Sequence of chain 1.D:
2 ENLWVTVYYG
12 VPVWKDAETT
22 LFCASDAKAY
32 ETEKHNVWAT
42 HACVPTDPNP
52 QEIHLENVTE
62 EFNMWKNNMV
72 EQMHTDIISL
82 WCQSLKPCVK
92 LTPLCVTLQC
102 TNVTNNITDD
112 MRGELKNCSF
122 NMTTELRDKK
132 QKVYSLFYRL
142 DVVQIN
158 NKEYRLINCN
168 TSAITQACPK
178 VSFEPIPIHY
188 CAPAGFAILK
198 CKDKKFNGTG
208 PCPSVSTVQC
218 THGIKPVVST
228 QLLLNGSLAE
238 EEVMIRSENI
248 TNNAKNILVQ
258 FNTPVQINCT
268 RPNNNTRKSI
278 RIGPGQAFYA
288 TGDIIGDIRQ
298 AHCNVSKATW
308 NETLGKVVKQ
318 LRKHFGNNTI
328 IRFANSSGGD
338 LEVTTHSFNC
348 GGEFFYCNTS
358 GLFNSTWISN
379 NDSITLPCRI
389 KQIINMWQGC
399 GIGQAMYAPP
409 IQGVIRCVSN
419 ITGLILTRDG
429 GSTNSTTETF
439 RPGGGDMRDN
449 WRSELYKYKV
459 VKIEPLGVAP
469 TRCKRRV

Binding-site contacts:
Ligand atom C6 contacts residue ILE292 of chain 1.D at 4.2 Å (hydrophobic).
Ligand atom C1 contacts residue ILE292 of chain 1.D at 4.4 Å (hydrophobic).
Ligand atom O5 contacts residue ILE292 of chain 1.D at 3.6 Å.
Ligand atom C4 contacts residue ASN271 of chain 1.D at 4.2 Å.
Ligand atom O5 contacts residue ASN271 of chain 1.D at 2.4 Å (h-bond).
Ligand atom N2 contacts residue ASN271 of chain 1.D at 2.8 Å (h-bond).
Ligand atom C5 contacts residue ASN271 of chain 1.D at 3.7 Å.
Ligand atom C1 contacts residue ASN271 of chain 1.D at 1.4 Å.
Ligand atom C2 contacts residue ASN271 of chain 1.D at 2.5 Å.
Ligand atom C3 contacts residue ASN271 of chain 1.D at 3.8 Å.
Ligand atom C7 contacts residue ASN271 of chain 1.D at 4.0 Å.

This protein binds this small molecule.
Small molecule (SMILES): CC(=O)N[C@H]1[C@H](O[C@H]2[C@H](O)[C@@H](NC(C)=O)CO[C@@H]2CO)O[C@H](CO)[C@@H](O)[C@@H]1O